Sequence of chain 1.F:
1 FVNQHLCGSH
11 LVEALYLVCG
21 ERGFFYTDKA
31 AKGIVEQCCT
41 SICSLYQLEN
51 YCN

Binding-site contacts:
Ligand atom C5 contacts residue TYR26 of chain 1.E at 4.1 Å (hydrophobic).
Ligand atom C6 contacts residue TYR26 of chain 1.E at 3.9 Å (hydrophobic).
Ligand atom C7 contacts residue TYR16 of chain 1.F at 4.0 Å (hydrophobic).
Ligand atom C5 contacts residue TYR16 of chain 1.F at 3.9 Å (hydrophobic).
Ligand atom C7 contacts residue PHE24 of chain 1.E at 4.2 Å (hydrophobic).
Ligand atom O1 contacts residue GLY20 of chain 1.F at 2.9 Å (h-bond).
Ligand atom O1 contacts residue LEU15 of chain 1.F at 3.9 Å.
Ligand atom C7 contacts residue VAL12 of chain 1.F at 3.7 Å (hydrophobic).
Ligand atom C5 contacts residue VAL12 of chain 1.E at 4.3 Å (hydrophobic).
Ligand atom O1 contacts residue CYS19 of chain 1.F at 3.1 Å.
Ligand atom C5 contacts residue PHE24 of chain 1.F at 4.5 Å (hydrophobic).
Ligand atom C3 contacts residue TYR16 of chain 1.F at 3.9 Å (hydrophobic).
Ligand atom C1 contacts residue TYR16 of chain 1.F at 4.0 Å (hydrophobic).
Ligand atom C1 contacts residue CYS19 of chain 1.F at 4.4 Å (hydrophobic).
Ligand atom C6 contacts residue GLY20 of chain 1.F at 3.7 Å.
Ligand atom C7 contacts residue VAL12 of chain 1.E at 4.0 Å (hydrophobic).
Ligand atom C6 contacts residue TYR16 of chain 1.F at 4.0 Å (hydrophobic).
Ligand atom O1 contacts residue GLY23 of chain 1.F at 3.3 Å.
Ligand atom C6 contacts residue GLY23 of chain 1.F at 4.3 Å.
Ligand atom C2 contacts residue PHE24 of chain 1.F at 3.8 Å (hydrophobic).
Ligand atom C1 contacts residue GLY23 of chain 1.F at 3.9 Å.
Ligand atom C3 contacts residue VAL12 of chain 1.E at 4.5 Å (hydrophobic).
Ligand atom C4 contacts residue PHE24 of chain 1.F at 3.9 Å (hydrophobic).
Ligand atom C4 contacts residue VAL12 of chain 1.E at 3.8 Å (hydrophobic).
Ligand atom C3 contacts residue PHE24 of chain 1.F at 3.5 Å (hydrophobic).
Ligand atom C1 contacts residue GLY20 of chain 1.F at 3.6 Å.
Ligand atom C7 contacts residue PHE24 of chain 1.F at 3.8 Å (hydrophobic).
Ligand atom C4 contacts residue PHE24 of chain 1.E at 4.2 Å (hydrophobic).
Ligand atom C2 contacts residue TYR16 of chain 1.F at 3.5 Å (hydrophobic).
Ligand atom C2 contacts residue LEU15 of chain 1.F at 3.9 Å (hydrophobic).
Ligand atom C4 contacts residue TYR16 of chain 1.F at 4.1 Å (hydrophobic).
Ligand atom C1 contacts residue LEU15 of chain 1.F at 4.5 Å (hydrophobic).
Ligand atom C1 contacts residue PHE24 of chain 1.F at 4.2 Å (hydrophobic).
Ligand atom C7 contacts residue LEU15 of chain 1.F at 4.1 Å (hydrophobic).
Ligand atom O1 contacts residue TYR16 of chain 1.F at 4.2 Å.

Sequence of chain 1.E:
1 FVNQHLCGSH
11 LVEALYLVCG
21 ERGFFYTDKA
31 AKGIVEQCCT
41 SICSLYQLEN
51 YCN

The small molecule below binds the protein below.
Small molecule (SMILES): Cc1cccc(O)c1